This small molecule binds to this protein.
Small molecule (SMILES): COC1=C(OC)C(=O)C(C/C=C(/C)CCC=C(C)CC/C=C(/C)CC/C=C(\C)CC/C=C(\C)CC/C=C(\C)CC/C=C(/C)CCC=C(C)CCC=C(C)CCC=C(C)C)=C(C)C1=O

Binding-site contacts:
Ligand atom O4 contacts residue PHE220 of chain 1.PA at 3.1 Å.
Ligand atom O1 contacts residue ASP51 of chain 1.PA at 3.7 Å.
Ligand atom C2 contacts residue ASP51 of chain 1.PA at 4.0 Å.
Ligand atom CM5 contacts residue PHE220 of chain 1.PA at 3.5 Å (hydrophobic).
Ligand atom C6 contacts residue PHE224 of chain 1.PA at 3.6 Å (hydrophobic).
Ligand atom C8 contacts residue LEU55 of chain 1.PA at 3.6 Å (hydrophobic).
Ligand atom C11 contacts residue ALA52 of chain 1.PA at 3.8 Å (hydrophobic).
Ligand atom CM2 contacts residue THR21 of chain 1.PA at 3.6 Å.
Ligand atom C5 contacts residue PHE224 of chain 1.PA at 3.8 Å (hydrophobic).
Ligand atom C10 contacts residue PRO48 of chain 1.PA at 3.6 Å (hydrophobic).
Ligand atom C4 contacts residue PHE220 of chain 1.PA at 4.1 Å (hydrophobic).
Ligand atom C7 contacts residue PHE224 of chain 1.PA at 3.8 Å (hydrophobic).
Ligand atom C8 contacts residue ASP51 of chain 1.PA at 3.6 Å.
Ligand atom CM5 contacts residue LEU55 of chain 1.PA at 3.7 Å (hydrophobic).
Ligand atom C16 contacts residue MET225 of chain 1.PA at 3.9 Å (hydrophobic).
Ligand atom C21 contacts residue LEU15 of chain 1.PA at 3.7 Å (hydrophobic).
Ligand atom O1 contacts residue THR21 of chain 1.PA at 2.7 Å (h-bond).
Ligand atom C9 contacts residue ASP51 of chain 1.PA at 4.0 Å.
Ligand atom C1 contacts residue THR21 of chain 1.PA at 3.7 Å.
Ligand atom C17 contacts residue PEE1 of chain 1.RB at 3.8 Å.
Ligand atom C13 contacts residue ALA52 of chain 1.PA at 3.5 Å (hydrophobic).
Ligand atom CM3 contacts residue VAL52 of chain 1.C at 3.8 Å (hydrophobic).
Ligand atom CM2 contacts residue ARG25 of chain 1.PA at 3.5 Å.
Ligand atom C15 contacts residue ALA18 of chain 1.PA at 3.5 Å (hydrophobic).
Ligand atom O4 contacts residue PHE224 of chain 1.PA at 3.9 Å.
Ligand atom C4 contacts residue TRP23 of chain 1.C at 3.8 Å (hydrophobic).
Ligand atom C9 contacts residue PRO48 of chain 1.PA at 4.0 Å (hydrophobic).
Ligand atom C1 contacts residue ASP51 of chain 1.PA at 3.7 Å.
Ligand atom C4 contacts residue PHE224 of chain 1.PA at 3.7 Å (hydrophobic).
Ligand atom CM3 contacts residue TRP23 of chain 1.C at 3.7 Å (hydrophobic).
Ligand atom C11 contacts residue LEU55 of chain 1.PA at 4.0 Å (hydrophobic).
Ligand atom C1 contacts residue PHE224 of chain 1.PA at 4.1 Å (hydrophobic).
Ligand atom O2 contacts residue ARG25 of chain 1.PA at 3.7 Å.
Ligand atom O4 contacts residue TRP23 of chain 1.C at 3.7 Å.
Ligand atom C14 contacts residue ALA52 of chain 1.PA at 4.0 Å (hydrophobic).
Ligand atom CM5 contacts residue PHE224 of chain 1.PA at 3.5 Å (hydrophobic).
Ligand atom C9 contacts residue ALA52 of chain 1.PA at 3.5 Å (hydrophobic).
Ligand atom C10 contacts residue ALA52 of chain 1.PA at 4.0 Å (hydrophobic).
Ligand atom C15 contacts residue MET225 of chain 1.PA at 3.6 Å (hydrophobic).
Ligand atom C14 contacts residue MET225 of chain 1.PA at 4.0 Å (hydrophobic).

Sequence of chain 1.PA:
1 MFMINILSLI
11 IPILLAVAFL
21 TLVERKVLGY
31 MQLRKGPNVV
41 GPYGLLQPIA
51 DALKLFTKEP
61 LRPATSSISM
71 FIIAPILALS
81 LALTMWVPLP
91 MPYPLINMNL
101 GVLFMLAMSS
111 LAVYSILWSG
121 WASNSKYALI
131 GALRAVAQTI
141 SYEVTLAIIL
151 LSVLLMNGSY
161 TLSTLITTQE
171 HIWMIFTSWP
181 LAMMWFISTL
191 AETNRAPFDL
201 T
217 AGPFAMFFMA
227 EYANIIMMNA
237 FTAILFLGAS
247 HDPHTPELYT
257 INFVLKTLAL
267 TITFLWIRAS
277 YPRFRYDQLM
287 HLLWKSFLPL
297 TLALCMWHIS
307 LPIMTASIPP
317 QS

Sequence of chain 1.C:
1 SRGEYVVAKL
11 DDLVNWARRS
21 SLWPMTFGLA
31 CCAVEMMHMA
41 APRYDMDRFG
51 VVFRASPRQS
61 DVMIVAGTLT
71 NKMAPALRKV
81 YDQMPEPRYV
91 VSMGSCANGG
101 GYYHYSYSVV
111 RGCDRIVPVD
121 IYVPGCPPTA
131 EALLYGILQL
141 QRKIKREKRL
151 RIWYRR